The protein below binds the small molecule below.
Small molecule (SMILES): CC(=O)N[C@@H]1[C@@H](O[C@@H]2O[C@H](CO)[C@H](O)[C@H](O[C@]3(C(=O)O)C[C@H](O)[C@@H](NC(C)=O)[C@H]([C@H](O)[C@H](O)CO)O3)[C@H]2O)[C@H](O)[C@@H](CO[C@]2(C(=O)O)C[C@H](O)[C@@H](NC(C)=O)[C@H]([C@H](O)[C@H](O)CO)O2)O[C@H]1O

Sequence of chain 44.D:
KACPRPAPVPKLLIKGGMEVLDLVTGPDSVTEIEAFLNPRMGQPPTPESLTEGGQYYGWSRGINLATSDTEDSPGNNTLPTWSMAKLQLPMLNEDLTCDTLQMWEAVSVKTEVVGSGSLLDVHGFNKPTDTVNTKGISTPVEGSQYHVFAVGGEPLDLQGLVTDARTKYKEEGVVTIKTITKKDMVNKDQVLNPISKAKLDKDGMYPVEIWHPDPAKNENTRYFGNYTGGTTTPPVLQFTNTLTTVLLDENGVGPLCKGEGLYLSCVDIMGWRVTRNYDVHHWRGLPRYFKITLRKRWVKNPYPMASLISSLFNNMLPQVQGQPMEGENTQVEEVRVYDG

Binding-site contacts:
Ligand atom C3 contacts residue GLY78 of chain 44.C at 4.1 Å.
Ligand atom O1A contacts residue GLY78 of chain 44.C at 3.1 Å (h-bond).
Ligand atom C11 contacts residue TYR72 of chain 44.C at 4.2 Å (hydrophobic).
Ligand atom C3 contacts residue HIS298 of chain 44.C at 4.0 Å.
Ligand atom O1B contacts residue TYR72 of chain 44.C at 4.2 Å.
Ligand atom O1B contacts residue SER89 of chain 44.C at 4.4 Å.
Ligand atom C11 contacts residue ASP85 of chain 44.D at 4.0 Å.
Ligand atom O8 contacts residue ARG77 of chain 44.C at 3.5 Å (salt-bridge).
Ligand atom C4 contacts residue HIS298 of chain 44.C at 3.9 Å.
Ligand atom O4 contacts residue GLY78 of chain 44.C at 3.4 Å.
Ligand atom O4 contacts residue ASN80 of chain 44.C at 4.4 Å.
Ligand atom O1A contacts residue TYR72 of chain 44.C at 4.0 Å.
Ligand atom C4 contacts residue TYR72 of chain 44.C at 3.5 Å (hydrophobic).
Ligand atom O1A contacts residue ARG77 of chain 44.C at 2.9 Å (salt-bridge).
Ligand atom C6 contacts residue ASN93 of chain 44.C at 3.9 Å.
Ligand atom O4 contacts residue ILE79 of chain 44.C at 3.9 Å.
Ligand atom C3 contacts residue GLY78 of chain 44.C at 3.8 Å.
Ligand atom C1 contacts residue GLY78 of chain 44.C at 4.0 Å.
Ligand atom O8 contacts residue TYR72 of chain 44.C at 4.0 Å.
Ligand atom C8 contacts residue ARG77 of chain 44.C at 4.4 Å.
Ligand atom C6 contacts residue TYR72 of chain 44.C at 3.7 Å (hydrophobic).
Ligand atom C1 contacts residue ARG77 of chain 44.C at 3.4 Å.
Ligand atom O4 contacts residue TYR72 of chain 44.C at 4.0 Å.
Ligand atom C1 contacts residue TYR72 of chain 44.C at 4.3 Å (hydrophobic).
Ligand atom O10 contacts residue ASN293 of chain 44.C at 4.5 Å.
Ligand atom C4 contacts residue GLY78 of chain 44.C at 3.5 Å.
Ligand atom C5 contacts residue TYR72 of chain 44.C at 3.5 Å (hydrophobic).
Ligand atom O3 contacts residue GLY78 of chain 44.C at 3.5 Å.
Ligand atom O4 contacts residue THR291 of chain 44.C at 3.9 Å.
Ligand atom C2 contacts residue GLY78 of chain 44.C at 4.0 Å.
Ligand atom N5 contacts residue TYR72 of chain 44.C at 2.9 Å (h-bond).
Ligand atom C10 contacts residue TYR72 of chain 44.C at 4.0 Å (hydrophobic).
Ligand atom O4 contacts residue HIS298 of chain 44.C at 3.1 Å (h-bond).
Ligand atom C7 contacts residue TYR72 of chain 44.C at 4.3 Å (hydrophobic).
Ligand atom C3 contacts residue ARG77 of chain 44.C at 4.3 Å.
Ligand atom O1B contacts residue ARG77 of chain 44.C at 3.1 Å (salt-bridge).
Ligand atom O6 contacts residue ASN93 of chain 44.C at 4.3 Å.

Sequence of chain 44.C:
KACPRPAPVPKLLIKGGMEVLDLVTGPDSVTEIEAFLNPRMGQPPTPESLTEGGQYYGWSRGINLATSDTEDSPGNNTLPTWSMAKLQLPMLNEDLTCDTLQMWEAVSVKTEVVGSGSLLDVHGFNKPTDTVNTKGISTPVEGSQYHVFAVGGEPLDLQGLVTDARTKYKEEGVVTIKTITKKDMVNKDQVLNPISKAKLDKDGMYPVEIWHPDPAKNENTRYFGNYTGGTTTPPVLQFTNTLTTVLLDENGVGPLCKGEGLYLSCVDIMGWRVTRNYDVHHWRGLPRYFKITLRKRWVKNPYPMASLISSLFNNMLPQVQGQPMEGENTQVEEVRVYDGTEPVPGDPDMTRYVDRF